Binding-site contacts:
Ligand atom CL1 contacts residue LEU25 of chain 45.C at 3.7 Å.
Ligand atom O1 contacts residue MET221 of chain 45.A at 3.5 Å (h-bond).
Ligand atom N3A contacts residue ALA24 of chain 45.C at 3.8 Å.
Ligand atom CL2 contacts residue MET224 of chain 45.A at 3.4 Å.
Ligand atom C1B contacts residue VAL188 of chain 45.A at 4.0 Å (hydrophobic).
Ligand atom C4A contacts residue ALA150 of chain 45.A at 4.0 Å (hydrophobic).
Ligand atom CL1 contacts residue VAL188 of chain 45.A at 3.7 Å.
Ligand atom C4B contacts residue TYR152 of chain 45.A at 3.6 Å (hydrophobic).
Ligand atom C3C contacts residue ILE104 of chain 45.A at 3.7 Å (hydrophobic).
Ligand atom C2C contacts residue VAL191 of chain 45.A at 4.0 Å (hydrophobic).
Ligand atom C3B contacts residue MET224 of chain 45.A at 3.6 Å (hydrophobic).
Ligand atom N2 contacts residue MET221 of chain 45.A at 3.5 Å (h-bond).
Ligand atom C1C contacts residue TYR128 of chain 45.A at 3.3 Å (hydrophobic).
Ligand atom C2B contacts residue MET224 of chain 45.A at 4.0 Å (hydrophobic).
Ligand atom C2B contacts residue TYR128 of chain 45.A at 3.9 Å (hydrophobic).
Ligand atom C2A contacts residue TYR152 of chain 45.A at 3.8 Å (hydrophobic).
Ligand atom C5B contacts residue TYR152 of chain 45.A at 3.7 Å (hydrophobic).
Ligand atom O1A contacts residue PHE186 of chain 45.A at 3.4 Å.
Ligand atom C3B contacts residue PHE186 of chain 45.A at 3.9 Å (hydrophobic).
Ligand atom N3A contacts residue TYR152 of chain 45.A at 4.0 Å.
Ligand atom O1 contacts residue ILE104 of chain 45.A at 3.4 Å.
Ligand atom C4A contacts residue PRO174 of chain 45.A at 3.0 Å (hydrophobic).
Ligand atom C31 contacts residue LEU106 of chain 45.A at 4.0 Å (hydrophobic).
Ligand atom C6B contacts residue TYR152 of chain 45.A at 3.9 Å (hydrophobic).
Ligand atom N3A contacts residue PRO174 of chain 45.A at 3.3 Å (h-bond).
Ligand atom C5 contacts residue TYR128 of chain 45.A at 3.8 Å (hydrophobic).
Ligand atom C2A contacts residue PHE186 of chain 45.A at 3.8 Å (hydrophobic).
Ligand atom CL1 contacts residue TYR152 of chain 45.A at 3.9 Å.
Ligand atom C4B contacts residue PHE186 of chain 45.A at 3.9 Å (hydrophobic).
Ligand atom C5A contacts residue VAL176 of chain 45.A at 3.5 Å (hydrophobic).
Ligand atom C4 contacts residue LEU106 of chain 45.A at 3.9 Å (hydrophobic).
Ligand atom C3 contacts residue LEU106 of chain 45.A at 3.8 Å (hydrophobic).
Ligand atom O1A contacts residue MET224 of chain 45.A at 3.5 Å (h-bond).
Ligand atom CL2 contacts residue TYR128 of chain 45.A at 3.2 Å.
Ligand atom C5A contacts residue PHE186 of chain 45.A at 4.0 Å (hydrophobic).
Ligand atom C3C contacts residue TYR152 of chain 45.A at 3.8 Å (hydrophobic).
Ligand atom O1B contacts residue VAL188 of chain 45.A at 3.7 Å.
Ligand atom C5A contacts residue ALA150 of chain 45.A at 3.5 Å (hydrophobic).
Ligand atom CL2 contacts residue ILE104 of chain 45.A at 3.5 Å.
Ligand atom C4A contacts residue SER175 of chain 45.A at 3.7 Å.

Sequence of chain 45.C:
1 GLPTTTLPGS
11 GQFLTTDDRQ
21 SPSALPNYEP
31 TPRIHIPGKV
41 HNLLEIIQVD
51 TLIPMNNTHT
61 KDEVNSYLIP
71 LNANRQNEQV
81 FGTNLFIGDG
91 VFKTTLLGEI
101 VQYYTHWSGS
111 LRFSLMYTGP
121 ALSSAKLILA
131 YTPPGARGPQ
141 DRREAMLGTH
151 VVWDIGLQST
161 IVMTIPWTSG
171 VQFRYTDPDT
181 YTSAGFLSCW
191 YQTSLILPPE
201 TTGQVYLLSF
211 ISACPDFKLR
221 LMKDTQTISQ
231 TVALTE

This small molecule binds to this protein.
Small molecule (SMILES): Cc1cc(CCCOc2c(Cl)cc(C3=NCCO3)cc2Cl)on1

Sequence of chain 41.C:
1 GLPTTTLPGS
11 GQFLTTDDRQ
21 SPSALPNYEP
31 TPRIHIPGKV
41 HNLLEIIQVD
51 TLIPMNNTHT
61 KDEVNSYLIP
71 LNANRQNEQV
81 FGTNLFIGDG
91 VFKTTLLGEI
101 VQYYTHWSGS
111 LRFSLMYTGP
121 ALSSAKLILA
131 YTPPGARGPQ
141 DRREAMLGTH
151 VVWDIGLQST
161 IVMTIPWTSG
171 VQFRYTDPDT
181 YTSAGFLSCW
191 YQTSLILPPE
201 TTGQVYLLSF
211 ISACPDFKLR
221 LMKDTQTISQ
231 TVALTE

Sequence of chain 45.A:
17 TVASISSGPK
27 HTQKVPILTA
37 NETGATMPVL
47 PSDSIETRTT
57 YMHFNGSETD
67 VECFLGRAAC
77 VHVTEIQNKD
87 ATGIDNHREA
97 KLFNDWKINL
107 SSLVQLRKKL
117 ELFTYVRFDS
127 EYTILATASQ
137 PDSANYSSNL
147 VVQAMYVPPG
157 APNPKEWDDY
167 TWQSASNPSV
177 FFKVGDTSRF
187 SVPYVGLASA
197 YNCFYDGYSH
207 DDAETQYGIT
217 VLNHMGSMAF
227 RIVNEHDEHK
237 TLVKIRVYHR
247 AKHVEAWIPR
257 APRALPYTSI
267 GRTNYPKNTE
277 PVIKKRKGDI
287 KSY